This small molecule binds to this protein.
Small molecule (SMILES): CC(=O)N[C@H]1[C@H](O[C@H]2[C@H](O)[C@@H](NC(C)=O)CO[C@@H]2CO)O[C@H](CO)[C@@H](O[C@@H]2O[C@H](CO)[C@@H](O)[C@H](O)[C@@H]2O)[C@@H]1O

Sequence of chain 1.A:
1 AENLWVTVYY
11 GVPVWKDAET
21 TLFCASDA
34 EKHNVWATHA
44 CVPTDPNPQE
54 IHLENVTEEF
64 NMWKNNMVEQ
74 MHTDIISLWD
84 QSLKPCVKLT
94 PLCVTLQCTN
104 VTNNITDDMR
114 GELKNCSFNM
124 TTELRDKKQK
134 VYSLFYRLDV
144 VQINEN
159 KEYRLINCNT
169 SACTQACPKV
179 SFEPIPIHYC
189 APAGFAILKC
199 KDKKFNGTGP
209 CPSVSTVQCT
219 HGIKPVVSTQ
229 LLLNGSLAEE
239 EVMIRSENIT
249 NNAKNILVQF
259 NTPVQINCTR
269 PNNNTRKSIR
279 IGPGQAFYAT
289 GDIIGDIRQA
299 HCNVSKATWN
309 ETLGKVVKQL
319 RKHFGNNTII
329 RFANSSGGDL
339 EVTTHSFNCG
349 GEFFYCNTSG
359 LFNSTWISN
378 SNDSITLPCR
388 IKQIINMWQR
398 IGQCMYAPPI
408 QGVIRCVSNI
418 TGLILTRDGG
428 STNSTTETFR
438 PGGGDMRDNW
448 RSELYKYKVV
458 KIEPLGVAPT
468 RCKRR

Binding-site contacts:
Ligand atom O5 contacts residue ASN246 of chain 1.A at 2.3 Å (h-bond).
Ligand atom C5 contacts residue ASN246 of chain 1.A at 3.6 Å.
Ligand atom C4 contacts residue ASN246 of chain 1.A at 4.2 Å.
Ligand atom C6 contacts residue THR248 of chain 1.A at 4.0 Å.
Ligand atom C7 contacts residue ASN246 of chain 1.A at 3.8 Å.
Ligand atom N2 contacts residue ASN246 of chain 1.A at 3.0 Å (h-bond).
Ligand atom C2 contacts residue ASN246 of chain 1.A at 2.5 Å.
Ligand atom C3 contacts residue ASN246 of chain 1.A at 3.8 Å.
Ligand atom C1 contacts residue ASN249 of chain 1.A at 3.8 Å.
Ligand atom O6 contacts residue ASN249 of chain 1.A at 3.3 Å.
Ligand atom O6 contacts residue THR248 of chain 1.A at 2.7 Å (h-bond).
Ligand atom C4 contacts residue THR248 of chain 1.A at 4.5 Å.
Ligand atom C8 contacts residue ASN246 of chain 1.A at 4.2 Å.
Ligand atom C1 contacts residue THR248 of chain 1.A at 3.7 Å.
Ligand atom C5 contacts residue ASN249 of chain 1.A at 4.2 Å.
Ligand atom C6 contacts residue ASN249 of chain 1.A at 4.0 Å.
Ligand atom O5 contacts residue ASN249 of chain 1.A at 3.2 Å.
Ligand atom C1 contacts residue ASN246 of chain 1.A at 1.4 Å.
Ligand atom O5 contacts residue THR248 of chain 1.A at 3.6 Å.
Ligand atom C5 contacts residue THR248 of chain 1.A at 3.3 Å.